Sequence of chain 18.E:
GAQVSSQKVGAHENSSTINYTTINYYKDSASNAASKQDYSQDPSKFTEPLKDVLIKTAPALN

Binding-site contacts:
Ligand atom CG2 contacts residue ALA2 of chain 18.E at 4.0 Å (hydrophobic).
Ligand atom CB contacts residue ALA2 of chain 18.E at 3.4 Å (hydrophobic).
Ligand atom O contacts residue VAL4 of chain 18.E at 3.8 Å.
Ligand atom CA contacts residue ALA2 of chain 18.E at 4.0 Å (hydrophobic).
Ligand atom O contacts residue GLN3 of chain 18.E at 3.1 Å (h-bond).
Ligand atom OE2 contacts residue VAL4 of chain 18.E at 3.6 Å.
Ligand atom N contacts residue ALA2 of chain 18.E at 3.0 Å (h-bond).
Ligand atom C contacts residue ALA2 of chain 18.E at 3.7 Å (hydrophobic).
Ligand atom CG2 contacts residue GLN3 of chain 18.E at 3.4 Å.
Ligand atom CA contacts residue ALA2 of chain 18.E at 3.5 Å (hydrophobic).
Ligand atom CA contacts residue VAL4 of chain 18.E at 4.0 Å (hydrophobic).
Ligand atom CG2 contacts residue SER5 of chain 18.E at 3.7 Å.
Ligand atom CG1 contacts residue GLN3 of chain 18.E at 4.1 Å.
Ligand atom O contacts residue ALA2 of chain 18.E at 3.9 Å.
Ligand atom C contacts residue VAL4 of chain 18.E at 4.0 Å (hydrophobic).
Ligand atom O contacts residue VAL4 of chain 18.E at 2.9 Å (h-bond).
Ligand atom CB contacts residue GLN3 of chain 18.E at 4.4 Å.
Ligand atom C contacts residue VAL4 of chain 18.E at 3.6 Å (hydrophobic).
Ligand atom C contacts residue VAL4 of chain 18.E at 4.2 Å (hydrophobic).
Ligand atom C contacts residue ALA2 of chain 18.E at 4.3 Å (hydrophobic).
Ligand atom OE1 contacts residue ASN25 of chain 18.E at 4.4 Å.
Ligand atom CD contacts residue VAL4 of chain 18.E at 3.8 Å (hydrophobic).
Ligand atom CG2 contacts residue VAL4 of chain 18.E at 3.8 Å (hydrophobic).
Ligand atom CA contacts residue VAL4 of chain 18.E at 3.5 Å (hydrophobic).
Ligand atom CB contacts residue GLN3 of chain 18.E at 3.4 Å.
Ligand atom CB contacts residue VAL4 of chain 18.E at 4.3 Å (hydrophobic).
Ligand atom N contacts residue VAL4 of chain 18.E at 3.0 Å (h-bond).
Ligand atom C contacts residue GLN3 of chain 18.E at 3.9 Å.
Ligand atom CB contacts residue VAL4 of chain 18.E at 4.5 Å (hydrophobic).
Ligand atom CB contacts residue ALA2 of chain 18.E at 4.3 Å (hydrophobic).
Ligand atom OG contacts residue GLN3 of chain 18.E at 3.3 Å (h-bond).
Ligand atom O contacts residue SER6 of chain 18.E at 4.1 Å.
Ligand atom CA contacts residue GLN3 of chain 18.E at 4.2 Å.
Ligand atom OE1 contacts residue VAL4 of chain 18.E at 3.5 Å.
Ligand atom O contacts residue SER5 of chain 18.E at 3.8 Å.

The small molecule below binds the protein below.
Small molecule (SMILES): CC[C@H](C)[C@H](N)C(=O)N[C@@H](CO)C(=O)N[C@@H](CCC(=O)O)C(=O)N[C@H](C=O)C(C)C